Sequence of chain 2.A:
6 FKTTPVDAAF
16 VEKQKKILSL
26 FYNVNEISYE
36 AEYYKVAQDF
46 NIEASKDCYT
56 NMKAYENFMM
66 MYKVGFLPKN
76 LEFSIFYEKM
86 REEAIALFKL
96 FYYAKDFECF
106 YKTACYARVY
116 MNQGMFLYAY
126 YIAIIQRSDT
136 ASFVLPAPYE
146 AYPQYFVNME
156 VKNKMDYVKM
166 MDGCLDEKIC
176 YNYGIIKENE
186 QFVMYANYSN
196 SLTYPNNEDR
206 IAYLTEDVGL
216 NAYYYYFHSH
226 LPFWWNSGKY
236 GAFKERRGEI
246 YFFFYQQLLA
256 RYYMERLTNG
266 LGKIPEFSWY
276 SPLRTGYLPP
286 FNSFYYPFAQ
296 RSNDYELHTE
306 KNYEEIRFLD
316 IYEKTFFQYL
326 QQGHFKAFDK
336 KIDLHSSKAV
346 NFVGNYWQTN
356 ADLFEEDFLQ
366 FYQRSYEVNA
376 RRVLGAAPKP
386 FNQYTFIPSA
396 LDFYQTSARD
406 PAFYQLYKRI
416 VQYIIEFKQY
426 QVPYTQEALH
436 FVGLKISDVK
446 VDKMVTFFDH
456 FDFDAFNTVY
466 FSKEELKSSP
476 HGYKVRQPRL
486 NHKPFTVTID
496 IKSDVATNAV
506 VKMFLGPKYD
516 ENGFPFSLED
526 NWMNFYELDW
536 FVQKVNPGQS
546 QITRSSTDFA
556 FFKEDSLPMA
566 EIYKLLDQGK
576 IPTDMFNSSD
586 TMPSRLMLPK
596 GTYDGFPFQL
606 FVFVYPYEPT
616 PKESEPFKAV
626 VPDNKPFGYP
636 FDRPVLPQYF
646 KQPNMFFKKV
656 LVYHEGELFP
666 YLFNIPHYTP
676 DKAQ

Binding-site contacts:
Ligand atom C6 contacts residue PHE71 of chain 3.A at 4.0 Å (hydrophobic).
Ligand atom C8 contacts residue PRO520 of chain 2.A at 3.8 Å (hydrophobic).
Ligand atom C5 contacts residue TYR670 of chain 3.B at 3.9 Å (hydrophobic).
Ligand atom C6 contacts residue PRO675 of chain 3.B at 3.5 Å (hydrophobic).
Ligand atom C8 contacts residue ASN673 of chain 3.B at 3.9 Å.
Ligand atom C8 contacts residue GLY182 of chain 3.B at 4.1 Å.
Ligand atom C6 contacts residue PHE519 of chain 2.A at 3.6 Å (hydrophobic).
Ligand atom O7 contacts residue TYR670 of chain 3.B at 4.0 Å.
Ligand atom C8 contacts residue TYR181 of chain 3.B at 3.8 Å (hydrophobic).
Ligand atom O7 contacts residue GLU158 of chain 3.B at 3.5 Å (salt-bridge).
Ligand atom C7 contacts residue ASN673 of chain 3.B at 3.9 Å.
Ligand atom O4 contacts residue LYS646 of chain 2.A at 3.4 Å (salt-bridge).
Ligand atom C8 contacts residue PHE519 of chain 2.A at 3.9 Å (hydrophobic).
Ligand atom C2 contacts residue ASN673 of chain 3.B at 3.9 Å.
Ligand atom O7 contacts residue ASN195 of chain 3.B at 3.4 Å (h-bond).
Ligand atom C1 contacts residue ASN195 of chain 3.B at 1.4 Å.
Ligand atom O5 contacts residue ASN195 of chain 3.B at 2.3 Å (h-bond).
Ligand atom C5 contacts residue ASN195 of chain 3.B at 3.6 Å.
Ligand atom C7 contacts residue ASN195 of chain 3.B at 3.3 Å.
Ligand atom O3 contacts residue PRO675 of chain 3.B at 3.9 Å.
Ligand atom C6 contacts residue PRO73 of chain 3.A at 3.7 Å (hydrophobic).
Ligand atom C2 contacts residue ASN195 of chain 3.B at 2.3 Å.
Ligand atom C1 contacts residue ASN673 of chain 3.B at 4.0 Å.
Ligand atom O6 contacts residue ALA199 of chain 3.B at 3.7 Å.
Ligand atom C6 contacts residue TYR670 of chain 3.B at 3.7 Å (hydrophobic).
Ligand atom O5 contacts residue TYR670 of chain 3.B at 3.9 Å.
Ligand atom C8 contacts residue LYS193 of chain 3.B at 3.4 Å.
Ligand atom O5 contacts residue ALA199 of chain 3.B at 3.9 Å.
Ligand atom O6 contacts residue PHE519 of chain 2.A at 3.3 Å.
Ligand atom O6 contacts residue PRO675 of chain 3.B at 3.8 Å.
Ligand atom O4 contacts residue ILE674 of chain 3.B at 4.0 Å.
Ligand atom O6 contacts residue PRO73 of chain 3.A at 3.3 Å.
Ligand atom O4 contacts residue GLY70 of chain 3.A at 3.7 Å.
Ligand atom N2 contacts residue ASN673 of chain 3.B at 3.0 Å (h-bond).
Ligand atom C3 contacts residue ASN673 of chain 3.B at 3.8 Å.
Ligand atom N2 contacts residue ASN195 of chain 3.B at 2.8 Å (h-bond).
Ligand atom C3 contacts residue ASN195 of chain 3.B at 3.7 Å.
Ligand atom O5 contacts residue PRO675 of chain 3.B at 3.7 Å.
Ligand atom C8 contacts residue TYR670 of chain 3.B at 3.7 Å (hydrophobic).
Ligand atom O6 contacts residue LYS180 of chain 3.B at 3.9 Å.

Sequence of chain 3.B:
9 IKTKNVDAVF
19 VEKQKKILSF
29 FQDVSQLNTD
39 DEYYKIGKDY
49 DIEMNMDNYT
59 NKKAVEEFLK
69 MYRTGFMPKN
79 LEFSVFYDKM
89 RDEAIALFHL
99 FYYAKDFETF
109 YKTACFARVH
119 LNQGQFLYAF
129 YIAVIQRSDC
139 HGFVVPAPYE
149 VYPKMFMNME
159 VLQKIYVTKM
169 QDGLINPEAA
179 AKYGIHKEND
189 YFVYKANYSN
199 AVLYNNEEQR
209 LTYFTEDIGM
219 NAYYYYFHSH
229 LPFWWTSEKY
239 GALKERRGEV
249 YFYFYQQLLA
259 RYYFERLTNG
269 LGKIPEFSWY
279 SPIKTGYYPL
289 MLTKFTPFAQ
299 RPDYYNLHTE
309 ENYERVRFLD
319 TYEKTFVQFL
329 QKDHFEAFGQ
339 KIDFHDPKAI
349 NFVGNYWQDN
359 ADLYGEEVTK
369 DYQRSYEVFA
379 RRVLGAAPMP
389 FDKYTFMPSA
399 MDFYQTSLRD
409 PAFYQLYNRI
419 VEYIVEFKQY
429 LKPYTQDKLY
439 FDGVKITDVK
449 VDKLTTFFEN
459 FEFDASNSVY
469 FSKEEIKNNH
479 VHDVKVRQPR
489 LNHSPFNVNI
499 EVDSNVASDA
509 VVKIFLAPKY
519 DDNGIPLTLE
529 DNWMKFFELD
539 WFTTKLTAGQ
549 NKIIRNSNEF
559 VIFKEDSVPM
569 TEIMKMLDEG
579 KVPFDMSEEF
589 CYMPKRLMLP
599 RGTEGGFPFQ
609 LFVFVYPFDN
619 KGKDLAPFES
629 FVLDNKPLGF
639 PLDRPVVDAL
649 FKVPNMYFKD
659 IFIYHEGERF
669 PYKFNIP

A small-molecule ligand and the protein it binds are described below.
Small molecule (SMILES): CC(=O)N[C@H]1[C@H](O[C@H]2[C@H](O)[C@@H](NC(C)=O)CO[C@@H]2CO)O[C@H](CO)[C@@H](O[C@@H]2O[C@H](CO[C@H]3O[C@H](CO)[C@@H](O)[C@H](O)[C@@H]3O)[C@@H](O)[C@H](O[C@H]3O[C@H](CO)[C@@H](O)[C@H](O)[C@@H]3O)[C@@H]2O)[C@@H]1O

Sequence of chain 3.A:
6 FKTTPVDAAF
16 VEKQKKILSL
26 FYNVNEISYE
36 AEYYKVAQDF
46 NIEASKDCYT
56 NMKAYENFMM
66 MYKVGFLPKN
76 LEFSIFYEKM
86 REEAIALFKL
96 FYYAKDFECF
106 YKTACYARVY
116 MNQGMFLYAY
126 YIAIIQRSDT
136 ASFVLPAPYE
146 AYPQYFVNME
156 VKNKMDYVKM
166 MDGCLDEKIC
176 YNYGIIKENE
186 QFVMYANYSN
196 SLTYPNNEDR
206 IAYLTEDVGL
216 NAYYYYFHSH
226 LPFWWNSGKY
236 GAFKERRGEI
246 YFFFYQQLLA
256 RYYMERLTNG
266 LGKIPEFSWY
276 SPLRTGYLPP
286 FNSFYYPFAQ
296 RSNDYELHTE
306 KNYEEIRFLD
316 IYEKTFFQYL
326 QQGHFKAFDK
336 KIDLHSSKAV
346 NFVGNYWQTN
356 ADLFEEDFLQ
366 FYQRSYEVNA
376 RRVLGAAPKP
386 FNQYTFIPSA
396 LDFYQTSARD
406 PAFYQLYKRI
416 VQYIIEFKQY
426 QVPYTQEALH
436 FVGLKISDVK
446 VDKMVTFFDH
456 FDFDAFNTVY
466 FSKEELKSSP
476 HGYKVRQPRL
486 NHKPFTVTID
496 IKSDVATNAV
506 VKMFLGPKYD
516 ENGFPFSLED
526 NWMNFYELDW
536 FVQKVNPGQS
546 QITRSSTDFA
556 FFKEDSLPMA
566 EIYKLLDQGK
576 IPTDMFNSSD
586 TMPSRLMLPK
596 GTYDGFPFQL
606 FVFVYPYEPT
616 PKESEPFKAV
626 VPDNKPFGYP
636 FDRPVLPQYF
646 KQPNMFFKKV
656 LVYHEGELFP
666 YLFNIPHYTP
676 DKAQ